Sequence of chain 1.A:
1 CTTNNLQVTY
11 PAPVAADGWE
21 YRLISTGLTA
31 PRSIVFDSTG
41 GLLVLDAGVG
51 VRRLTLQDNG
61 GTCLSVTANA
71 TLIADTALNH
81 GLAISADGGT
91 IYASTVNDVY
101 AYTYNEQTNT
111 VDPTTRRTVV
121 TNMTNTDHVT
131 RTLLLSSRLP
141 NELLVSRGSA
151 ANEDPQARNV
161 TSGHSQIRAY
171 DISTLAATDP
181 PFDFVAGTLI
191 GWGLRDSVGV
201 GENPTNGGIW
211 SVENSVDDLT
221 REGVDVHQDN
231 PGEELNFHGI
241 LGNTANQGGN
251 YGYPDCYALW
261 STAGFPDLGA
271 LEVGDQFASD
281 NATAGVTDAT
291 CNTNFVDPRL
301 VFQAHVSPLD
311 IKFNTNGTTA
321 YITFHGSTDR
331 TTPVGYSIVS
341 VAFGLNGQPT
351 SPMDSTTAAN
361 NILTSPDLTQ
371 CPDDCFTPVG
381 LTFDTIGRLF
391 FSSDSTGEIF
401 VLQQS

Binding-site contacts:
Ligand atom C4 contacts residue ASN69 of chain 1.A at 3.9 Å.
Ligand atom C8 contacts residue LEU28 of chain 1.A at 3.8 Å (hydrophobic).
Ligand atom C2 contacts residue ASN69 of chain 1.A at 2.2 Å.
Ligand atom C8 contacts residue SER25 of chain 1.A at 4.3 Å.
Ligand atom N2 contacts residue ASN69 of chain 1.A at 2.8 Å (h-bond).
Ligand atom C3 contacts residue ASN69 of chain 1.A at 3.5 Å.
Ligand atom C8 contacts residue ARG52 of chain 1.A at 4.2 Å.
Ligand atom O3 contacts residue ASN69 of chain 1.A at 4.5 Å.
Ligand atom C7 contacts residue ASN69 of chain 1.A at 3.2 Å.
Ligand atom N2 contacts residue ARG52 of chain 1.A at 4.1 Å.
Ligand atom O5 contacts residue ASN69 of chain 1.A at 2.0 Å (h-bond).
Ligand atom C8 contacts residue GLY27 of chain 1.A at 4.1 Å.
Ligand atom C7 contacts residue THR26 of chain 1.A at 4.2 Å.
Ligand atom O7 contacts residue THR26 of chain 1.A at 4.3 Å.
Ligand atom C5 contacts residue ASN69 of chain 1.A at 3.2 Å.
Ligand atom C8 contacts residue THR26 of chain 1.A at 3.5 Å.
Ligand atom C8 contacts residue ASN69 of chain 1.A at 4.3 Å.
Ligand atom O7 contacts residue ASN69 of chain 1.A at 3.3 Å (h-bond).
Ligand atom C1 contacts residue ASN69 of chain 1.A at 1.0 Å.
Ligand atom C6 contacts residue ASN69 of chain 1.A at 4.3 Å.

A small-molecule ligand and the protein it binds are described below.
Small molecule (SMILES): CC(=O)N[C@H]1[C@H](O[C@H]2[C@H](O)[C@@H](NC(C)=O)CO[C@@H]2CO)O[C@H](CO)[C@@H](O)[C@@H]1O